A small-molecule ligand and the protein it binds are described below.
Small molecule (SMILES): CC(=O)N[C@H]1[C@H](O[C@H]2[C@H](O)[C@@H](NC(C)=O)CO[C@@H]2CO)O[C@H](CO)[C@@H](O[C@@H]2O[C@H](CO)[C@@H](O)[C@H](O[C@H]3O[C@H](CO)[C@@H](O)[C@H](O)[C@@H]3O[C@H]3O[C@H](CO)[C@@H](O)[C@H](O)[C@@H]3O[C@H]3O[C@H](CO)[C@@H](O)[C@H](O)[C@@H]3O)[C@@H]2O)[C@@H]1O

Binding-site contacts:
Ligand atom O6 contacts residue GLY454 of chain 1.B at 2.7 Å (h-bond).
Ligand atom C3 contacts residue GLN391 of chain 1.B at 3.5 Å.
Ligand atom C6 contacts residue GLY454 of chain 1.B at 3.5 Å.
Ligand atom O6 contacts residue TYR453 of chain 1.B at 3.5 Å.
Ligand atom O7 contacts residue THR455 of chain 1.B at 3.5 Å (h-bond).
Ligand atom O2 contacts residue ARG394 of chain 1.B at 3.4 Å.
Ligand atom O7 contacts residue ASN200 of chain 1.A at 2.9 Å (h-bond).
Ligand atom O5 contacts residue ASP330 of chain 1.B at 3.8 Å.
Ligand atom O5 contacts residue THR455 of chain 1.B at 3.4 Å.
Ligand atom O6 contacts residue LEU321 of chain 1.B at 3.8 Å.
Ligand atom O4 contacts residue ARG394 of chain 1.B at 3.3 Å (salt-bridge).
Ligand atom O2 contacts residue ASN393 of chain 1.B at 3.7 Å.
Ligand atom O2 contacts residue ARG331 of chain 1.B at 3.3 Å (salt-bridge).
Ligand atom C2 contacts residue GLN391 of chain 1.B at 3.7 Å.
Ligand atom C1 contacts residue ASN200 of chain 1.A at 1.4 Å.
Ligand atom C6 contacts residue LYS389 of chain 1.B at 3.5 Å.
Ligand atom O5 contacts residue ILE392 of chain 1.B at 3.7 Å.
Ligand atom O4 contacts residue ASN393 of chain 1.B at 3.5 Å (h-bond).
Ligand atom O4 contacts residue ARG394 of chain 1.B at 3.3 Å (salt-bridge).
Ligand atom O6 contacts residue LYS389 of chain 1.B at 2.9 Å (salt-bridge).
Ligand atom O5 contacts residue GLY454 of chain 1.B at 3.4 Å.
Ligand atom O5 contacts residue ASN200 of chain 1.A at 2.4 Å (h-bond).
Ligand atom N2 contacts residue ASN200 of chain 1.A at 2.8 Å (h-bond).
Ligand atom O2 contacts residue ASP330 of chain 1.B at 3.5 Å.
Ligand atom C2 contacts residue ARG394 of chain 1.B at 3.8 Å.
Ligand atom O2 contacts residue ILE392 of chain 1.B at 3.4 Å.
Ligand atom O3 contacts residue ASN393 of chain 1.B at 3.0 Å (h-bond).
Ligand atom C5 contacts residue ASN200 of chain 1.A at 3.7 Å.
Ligand atom C6 contacts residue TYR453 of chain 1.B at 3.5 Å (hydrophobic).
Ligand atom O3 contacts residue GLN391 of chain 1.B at 3.3 Å (h-bond).
Ligand atom C3 contacts residue ASN393 of chain 1.B at 3.5 Å.
Ligand atom C2 contacts residue ASN200 of chain 1.A at 2.4 Å.
Ligand atom C4 contacts residue GLN391 of chain 1.B at 3.4 Å.
Ligand atom O6 contacts residue THR455 of chain 1.B at 3.6 Å.
Ligand atom C6 contacts residue GLN391 of chain 1.B at 3.7 Å.
Ligand atom C1 contacts residue THR455 of chain 1.B at 3.8 Å.
Ligand atom C7 contacts residue ASN200 of chain 1.A at 3.1 Å.
Ligand atom C3 contacts residue ASN200 of chain 1.A at 3.8 Å.
Ligand atom O3 contacts residue GLN391 of chain 1.B at 3.5 Å (h-bond).
Ligand atom O2 contacts residue GLN391 of chain 1.B at 2.8 Å (h-bond).

Sequence of chain 1.B:
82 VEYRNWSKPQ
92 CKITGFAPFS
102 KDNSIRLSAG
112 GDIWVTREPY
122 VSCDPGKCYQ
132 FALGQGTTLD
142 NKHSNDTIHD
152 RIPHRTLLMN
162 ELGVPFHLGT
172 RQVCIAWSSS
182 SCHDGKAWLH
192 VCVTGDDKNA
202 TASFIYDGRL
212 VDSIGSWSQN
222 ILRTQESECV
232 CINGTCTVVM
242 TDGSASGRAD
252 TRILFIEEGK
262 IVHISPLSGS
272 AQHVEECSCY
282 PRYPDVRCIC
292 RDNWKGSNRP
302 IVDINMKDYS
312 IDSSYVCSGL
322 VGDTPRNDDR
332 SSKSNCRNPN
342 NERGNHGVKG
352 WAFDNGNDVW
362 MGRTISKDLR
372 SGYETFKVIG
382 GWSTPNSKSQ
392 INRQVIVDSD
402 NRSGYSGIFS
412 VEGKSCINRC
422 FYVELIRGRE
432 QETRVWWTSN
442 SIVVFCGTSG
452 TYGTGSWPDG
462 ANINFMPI

Sequence of chain 1.A:
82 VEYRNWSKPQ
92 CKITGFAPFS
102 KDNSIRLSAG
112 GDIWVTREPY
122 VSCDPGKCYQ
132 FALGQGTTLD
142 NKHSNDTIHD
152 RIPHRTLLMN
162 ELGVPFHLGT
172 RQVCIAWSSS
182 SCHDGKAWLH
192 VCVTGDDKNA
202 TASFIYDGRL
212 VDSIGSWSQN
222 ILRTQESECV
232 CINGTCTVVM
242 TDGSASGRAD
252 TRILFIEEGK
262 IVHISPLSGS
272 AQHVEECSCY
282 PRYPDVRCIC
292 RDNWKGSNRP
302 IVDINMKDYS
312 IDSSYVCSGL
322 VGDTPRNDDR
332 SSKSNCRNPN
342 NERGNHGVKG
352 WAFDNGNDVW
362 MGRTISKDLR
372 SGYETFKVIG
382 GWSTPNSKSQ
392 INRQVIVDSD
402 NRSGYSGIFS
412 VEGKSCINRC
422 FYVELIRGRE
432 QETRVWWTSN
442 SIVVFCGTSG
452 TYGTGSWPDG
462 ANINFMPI